Sequence of chain 1.A:
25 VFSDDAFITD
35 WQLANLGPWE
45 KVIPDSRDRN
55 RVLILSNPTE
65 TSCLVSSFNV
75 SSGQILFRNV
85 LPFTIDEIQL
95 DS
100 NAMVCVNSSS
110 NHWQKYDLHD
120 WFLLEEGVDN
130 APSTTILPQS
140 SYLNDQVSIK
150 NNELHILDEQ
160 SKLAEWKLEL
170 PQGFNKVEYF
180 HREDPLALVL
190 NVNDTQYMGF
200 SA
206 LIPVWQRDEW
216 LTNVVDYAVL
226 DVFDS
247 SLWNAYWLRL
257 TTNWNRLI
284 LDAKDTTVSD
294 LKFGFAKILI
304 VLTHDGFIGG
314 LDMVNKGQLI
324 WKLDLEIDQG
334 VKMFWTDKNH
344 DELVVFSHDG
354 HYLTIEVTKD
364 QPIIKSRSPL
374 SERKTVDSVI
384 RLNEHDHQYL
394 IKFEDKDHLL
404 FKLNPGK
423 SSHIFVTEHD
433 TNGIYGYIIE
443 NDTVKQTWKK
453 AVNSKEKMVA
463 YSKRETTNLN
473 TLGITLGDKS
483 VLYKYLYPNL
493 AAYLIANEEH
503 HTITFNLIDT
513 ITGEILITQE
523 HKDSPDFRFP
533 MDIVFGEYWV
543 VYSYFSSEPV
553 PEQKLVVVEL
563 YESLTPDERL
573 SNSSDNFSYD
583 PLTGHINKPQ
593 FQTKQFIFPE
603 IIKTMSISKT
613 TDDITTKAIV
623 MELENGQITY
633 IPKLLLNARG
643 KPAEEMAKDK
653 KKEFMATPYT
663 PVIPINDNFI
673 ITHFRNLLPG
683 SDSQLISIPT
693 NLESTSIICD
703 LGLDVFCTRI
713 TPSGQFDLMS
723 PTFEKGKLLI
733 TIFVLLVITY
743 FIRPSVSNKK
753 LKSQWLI

Binding-site contacts:
Ligand atom N2 contacts residue GLN195 of chain 1.A at 3.7 Å.
Ligand atom C6 contacts residue GLN171 of chain 1.A at 3.3 Å.
Ligand atom C5 contacts residue ASN192 of chain 1.A at 3.6 Å.
Ligand atom C1 contacts residue ASN192 of chain 1.A at 1.4 Å.
Ligand atom O3 contacts residue ASN192 of chain 1.A at 3.2 Å (h-bond).
Ligand atom C7 contacts residue VAL191 of chain 1.A at 4.0 Å (hydrophobic).
Ligand atom O7 contacts residue VAL191 of chain 1.A at 3.3 Å.
Ligand atom O5 contacts residue ASN192 of chain 1.A at 2.3 Å (h-bond).
Ligand atom C3 contacts residue ASN192 of chain 1.A at 3.4 Å.
Ligand atom C8 contacts residue GLN195 of chain 1.A at 3.7 Å.
Ligand atom O7 contacts residue ASN192 of chain 1.A at 3.3 Å.
Ligand atom O3 contacts residue GLN195 of chain 1.A at 3.6 Å.
Ligand atom O7 contacts residue GLN195 of chain 1.A at 2.6 Å (h-bond).
Ligand atom O5 contacts residue GLN171 of chain 1.A at 4.2 Å.
Ligand atom C8 contacts residue PRO170 of chain 1.A at 4.3 Å (hydrophobic).
Ligand atom C2 contacts residue ASN192 of chain 1.A at 2.5 Å.
Ligand atom N2 contacts residue ASN192 of chain 1.A at 3.7 Å.
Ligand atom C7 contacts residue ASN192 of chain 1.A at 3.9 Å.
Ligand atom C3 contacts residue GLN195 of chain 1.A at 3.4 Å.
Ligand atom C7 contacts residue GLN195 of chain 1.A at 3.0 Å.
Ligand atom C2 contacts residue GLN195 of chain 1.A at 3.6 Å.
Ligand atom C4 contacts residue ASN192 of chain 1.A at 4.1 Å.
Ligand atom C8 contacts residue VAL191 of chain 1.A at 4.1 Å (hydrophobic).
Ligand atom C5 contacts residue GLN171 of chain 1.A at 3.5 Å.

This protein binds this small molecule.
Small molecule (SMILES): CC(=O)N[C@@H]1[C@@H](O)[C@H](O)[C@@H](CO)O[C@H]1O